Binding-site contacts:
Ligand atom C5 contacts residue LEU919 of chain 1.C at 4.2 Å (hydrophobic).
Ligand atom C8 contacts residue THR713 of chain 1.C at 3.9 Å.
Ligand atom C7 contacts residue THR713 of chain 1.C at 4.5 Å.
Ligand atom C8 contacts residue ASN714 of chain 1.C at 4.4 Å.
Ligand atom O5 contacts residue ASN714 of chain 1.C at 2.4 Å (h-bond).
Ligand atom C6 contacts residue LEU919 of chain 1.C at 4.3 Å (hydrophobic).
Ligand atom C3 contacts residue ASN714 of chain 1.C at 3.8 Å.
Ligand atom O7 contacts residue GLN1068 of chain 1.C at 3.4 Å (h-bond).
Ligand atom O6 contacts residue GLN923 of chain 1.C at 3.7 Å.
Ligand atom C2 contacts residue GLN1068 of chain 1.C at 4.3 Å.
Ligand atom C1 contacts residue ASN714 of chain 1.C at 1.4 Å.
Ligand atom N2 contacts residue ASN714 of chain 1.C at 2.8 Å (h-bond).
Ligand atom O7 contacts residue ASN714 of chain 1.C at 3.4 Å (h-bond).
Ligand atom C2 contacts residue ASN714 of chain 1.C at 2.5 Å.
Ligand atom C5 contacts residue ASN714 of chain 1.C at 3.7 Å.
Ligand atom O6 contacts residue LEU919 of chain 1.C at 3.6 Å.
Ligand atom C1 contacts residue GLN1068 of chain 1.C at 3.9 Å.
Ligand atom O4 contacts residue LEU919 of chain 1.C at 4.2 Å.
Ligand atom O5 contacts residue LEU919 of chain 1.C at 4.2 Å.
Ligand atom C4 contacts residue ASN714 of chain 1.C at 4.3 Å.
Ligand atom C7 contacts residue ASN714 of chain 1.C at 3.3 Å.
Ligand atom O5 contacts residue GLN1068 of chain 1.C at 3.9 Å.
Ligand atom C7 contacts residue GLN1068 of chain 1.C at 4.4 Å.

Sequence of chain 1.C:
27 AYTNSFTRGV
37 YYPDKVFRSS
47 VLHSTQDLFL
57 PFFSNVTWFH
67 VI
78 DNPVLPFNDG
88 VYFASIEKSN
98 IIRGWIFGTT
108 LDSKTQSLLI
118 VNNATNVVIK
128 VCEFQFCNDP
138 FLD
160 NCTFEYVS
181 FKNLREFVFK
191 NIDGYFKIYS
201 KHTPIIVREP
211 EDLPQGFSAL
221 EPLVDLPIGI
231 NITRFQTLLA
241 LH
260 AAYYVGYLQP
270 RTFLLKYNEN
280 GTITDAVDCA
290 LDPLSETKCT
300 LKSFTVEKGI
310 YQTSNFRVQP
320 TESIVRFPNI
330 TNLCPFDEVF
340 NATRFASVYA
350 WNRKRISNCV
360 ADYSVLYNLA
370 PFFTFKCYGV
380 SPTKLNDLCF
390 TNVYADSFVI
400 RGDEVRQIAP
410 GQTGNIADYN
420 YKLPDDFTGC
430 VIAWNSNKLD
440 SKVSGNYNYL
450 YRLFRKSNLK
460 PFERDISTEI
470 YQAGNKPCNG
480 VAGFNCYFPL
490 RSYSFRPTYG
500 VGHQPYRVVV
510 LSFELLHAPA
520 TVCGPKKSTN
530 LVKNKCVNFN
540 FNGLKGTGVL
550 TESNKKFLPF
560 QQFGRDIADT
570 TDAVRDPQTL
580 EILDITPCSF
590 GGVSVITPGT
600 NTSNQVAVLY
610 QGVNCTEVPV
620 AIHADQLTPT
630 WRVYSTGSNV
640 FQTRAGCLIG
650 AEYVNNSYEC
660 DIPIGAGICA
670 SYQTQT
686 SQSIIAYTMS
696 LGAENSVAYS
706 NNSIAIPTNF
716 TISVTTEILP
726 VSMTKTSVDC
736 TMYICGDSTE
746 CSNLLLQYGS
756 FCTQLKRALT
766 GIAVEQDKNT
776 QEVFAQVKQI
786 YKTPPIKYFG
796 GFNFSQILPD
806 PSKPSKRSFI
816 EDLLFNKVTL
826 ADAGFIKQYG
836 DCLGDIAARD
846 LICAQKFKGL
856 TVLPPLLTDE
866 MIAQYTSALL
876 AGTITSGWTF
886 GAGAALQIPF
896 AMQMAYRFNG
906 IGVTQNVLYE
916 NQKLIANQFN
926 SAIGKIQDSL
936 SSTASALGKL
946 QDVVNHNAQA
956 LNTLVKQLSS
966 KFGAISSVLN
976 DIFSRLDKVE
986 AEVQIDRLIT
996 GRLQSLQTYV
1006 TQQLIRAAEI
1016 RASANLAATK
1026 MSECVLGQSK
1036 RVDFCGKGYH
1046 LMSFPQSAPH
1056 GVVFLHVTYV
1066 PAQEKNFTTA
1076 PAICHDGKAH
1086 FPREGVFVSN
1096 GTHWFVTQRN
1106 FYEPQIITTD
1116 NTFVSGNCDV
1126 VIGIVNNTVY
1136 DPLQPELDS

This protein binds this small molecule.
Small molecule (SMILES): CC(=O)N[C@H]1[C@H](O[C@H]2[C@H](O)[C@@H](NC(C)=O)CO[C@@H]2CO)O[C@H](CO)[C@@H](O[C@@H]2O[C@H](CO[C@H]3O[C@H](CO)[C@@H](O)[C@H](O)[C@@H]3O)[C@@H](O)[C@H](O[C@H]3O[C@H](CO)[C@@H](O)[C@H](O)[C@@H]3O)[C@@H]2O)[C@@H]1O